Sequence of chain 2.B:
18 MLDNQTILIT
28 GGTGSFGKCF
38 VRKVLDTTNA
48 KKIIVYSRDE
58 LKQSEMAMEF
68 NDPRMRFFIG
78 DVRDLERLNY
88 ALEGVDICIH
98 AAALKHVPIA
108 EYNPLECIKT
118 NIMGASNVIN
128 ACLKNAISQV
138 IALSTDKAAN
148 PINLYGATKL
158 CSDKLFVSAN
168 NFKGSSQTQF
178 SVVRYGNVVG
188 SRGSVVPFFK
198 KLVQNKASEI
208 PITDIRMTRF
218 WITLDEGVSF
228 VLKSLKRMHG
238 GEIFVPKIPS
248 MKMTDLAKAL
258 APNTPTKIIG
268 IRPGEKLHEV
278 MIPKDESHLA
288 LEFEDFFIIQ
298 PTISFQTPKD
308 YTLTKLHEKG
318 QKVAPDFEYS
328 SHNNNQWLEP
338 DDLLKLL

Binding-site contacts:
Ligand atom O5' contacts residue ASN184 of chain 2.B at 3.0 Å (h-bond).
Ligand atom O2' contacts residue GLU272 of chain 2.B at 3.2 Å (salt-bridge).
Ligand atom C5' contacts residue LYS144 of chain 2.B at 3.3 Å.
Ligand atom O2' contacts residue MET214 of chain 2.B at 3.1 Å.
Ligand atom N3 contacts residue PRO208 of chain 2.B at 2.8 Å (h-bond).
Ligand atom C2B contacts residue GLU272 of chain 2.B at 3.4 Å.
Ligand atom O3A contacts residue ASN184 of chain 2.B at 3.3 Å (h-bond).
Ligand atom O4 contacts residue PHE195 of chain 2.B at 3.4 Å.
Ligand atom O2B contacts residue LYS144 of chain 2.B at 2.9 Å (salt-bridge).
Ligand atom O2 contacts residue PRO208 of chain 2.B at 3.5 Å (h-bond).
Ligand atom O1' contacts residue LYS144 of chain 2.B at 3.1 Å.
Ligand atom O2B contacts residue ARG216 of chain 2.B at 3.0 Å (salt-bridge).
Ligand atom O5' contacts residue NDP1 of chain 2.E at 3.5 Å (h-bond).
Ligand atom O7' contacts residue LYS102 of chain 2.B at 2.9 Å (salt-bridge).
Ligand atom O2B contacts residue ASN184 of chain 2.B at 2.9 Å (h-bond).
Ligand atom O7' contacts residue SER188 of chain 2.B at 3.3 Å (h-bond).
Ligand atom O3' contacts residue TYR152 of chain 2.B at 3.4 Å (h-bond).
Ligand atom C6' contacts residue ASN184 of chain 2.B at 3.5 Å.
Ligand atom C8' contacts residue GLY190 of chain 2.B at 3.4 Å.
Ligand atom O3B contacts residue MET214 of chain 2.B at 2.8 Å.
Ligand atom O2' contacts residue THR210 of chain 2.B at 2.6 Å (h-bond).
Ligand atom O6' contacts residue LYS144 of chain 2.B at 3.0 Å (salt-bridge).
Ligand atom O4' contacts residue TYR152 of chain 2.B at 2.8 Å (h-bond).
Ligand atom O4' contacts residue THR142 of chain 2.B at 2.7 Å (h-bond).
Ligand atom O1A contacts residue ARG269 of chain 2.B at 3.1 Å (salt-bridge).
Ligand atom O2A contacts residue VAL192 of chain 2.B at 2.7 Å (h-bond).
Ligand atom O6' contacts residue ASN184 of chain 2.B at 2.6 Å (h-bond).
Ligand atom O2 contacts residue ILE209 of chain 2.B at 3.5 Å.
Ligand atom O6' contacts residue ASP143 of chain 2.B at 2.5 Å (salt-bridge).
Ligand atom O4B contacts residue MET250 of chain 2.B at 3.1 Å (h-bond).
Ligand atom C6 contacts residue ARG269 of chain 2.B at 3.5 Å.
Ligand atom C6' contacts residue ASP143 of chain 2.B at 3.4 Å.
Ligand atom O3' contacts residue LYS102 of chain 2.B at 3.0 Å.
Ligand atom C1' contacts residue ASN184 of chain 2.B at 3.4 Å.
Ligand atom C2 contacts residue PRO208 of chain 2.B at 3.6 Å (hydrophobic).
Ligand atom C4B contacts residue MET250 of chain 2.B at 3.5 Å (hydrophobic).
Ligand atom O3B contacts residue ARG216 of chain 2.B at 3.0 Å.
Ligand atom O2A contacts residue SER191 of chain 2.B at 3.4 Å.
Ligand atom C6' contacts residue THR142 of chain 2.B at 3.2 Å.
Ligand atom O2 contacts residue THR210 of chain 2.B at 3.2 Å (h-bond).

The small molecule below binds the protein below.
Small molecule (SMILES): CC(=O)N[C@H]1[C@@H](O[P](=O)(O)O[P](=O)(O)OC[C@H]2O[C@@H](n3ccc(=O)[nH]c3=O)[C@H](O)[C@@H]2O)O[C@H](CO)[C@@H](O)[C@@H]1O